Sequence of chain 1.P:
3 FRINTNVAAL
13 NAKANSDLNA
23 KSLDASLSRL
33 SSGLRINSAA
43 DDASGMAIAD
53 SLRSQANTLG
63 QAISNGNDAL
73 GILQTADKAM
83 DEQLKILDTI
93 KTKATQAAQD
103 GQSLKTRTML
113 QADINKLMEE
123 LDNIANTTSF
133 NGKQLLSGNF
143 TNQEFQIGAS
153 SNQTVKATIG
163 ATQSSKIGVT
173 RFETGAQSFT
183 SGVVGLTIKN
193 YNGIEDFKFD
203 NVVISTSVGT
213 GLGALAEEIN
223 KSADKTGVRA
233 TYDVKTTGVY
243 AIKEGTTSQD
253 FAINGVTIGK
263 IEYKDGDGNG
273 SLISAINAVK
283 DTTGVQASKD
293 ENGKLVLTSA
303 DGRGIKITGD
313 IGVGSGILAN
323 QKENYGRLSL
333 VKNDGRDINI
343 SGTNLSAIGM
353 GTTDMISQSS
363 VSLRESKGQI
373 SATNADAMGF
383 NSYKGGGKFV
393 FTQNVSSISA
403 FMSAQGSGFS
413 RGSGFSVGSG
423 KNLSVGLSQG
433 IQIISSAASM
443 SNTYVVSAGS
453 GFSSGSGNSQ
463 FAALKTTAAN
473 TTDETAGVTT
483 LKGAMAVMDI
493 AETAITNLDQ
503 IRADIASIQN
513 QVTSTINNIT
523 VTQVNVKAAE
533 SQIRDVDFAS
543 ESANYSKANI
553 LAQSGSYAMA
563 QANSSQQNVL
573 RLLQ

A small-molecule ligand and the protein it binds are described below.
Small molecule (SMILES): C[C@H](O)[C@H](N)[C@@H]1O[C@](O)(C(=O)O)C[C@H](O)[C@@H]1N

Binding-site contacts:
Ligand atom O1A contacts residue GLY416 of chain 1.P at 4.0 Å.
Ligand atom O1B contacts residue ARG413 of chain 1.P at 2.9 Å (salt-bridge).
Ligand atom O1A contacts residue ARG413 of chain 1.P at 4.4 Å.
Ligand atom C1 contacts residue SER418 of chain 1.P at 1.7 Å.
Ligand atom C6 contacts residue SER418 of chain 1.P at 3.8 Å.
Ligand atom O4 contacts residue SER418 of chain 1.P at 4.2 Å.
Ligand atom C9 contacts residue ARG413 of chain 1.P at 3.3 Å.
Ligand atom O8 contacts residue SER418 of chain 1.P at 4.2 Å.
Ligand atom C2 contacts residue SER418 of chain 1.P at 1.4 Å.
Ligand atom C8 contacts residue ARG413 of chain 1.P at 4.5 Å.
Ligand atom O1A contacts residue SER418 of chain 1.P at 2.2 Å (h-bond).
Ligand atom O1A contacts residue SER415 of chain 1.P at 4.0 Å.
Ligand atom C2 contacts residue VAL419 of chain 1.P at 3.6 Å (hydrophobic).
Ligand atom O1A contacts residue SER421 of chain 1.P at 3.5 Å.
Ligand atom O6 contacts residue VAL419 of chain 1.P at 3.8 Å.
Ligand atom C4 contacts residue SER418 of chain 1.P at 3.8 Å.
Ligand atom C3 contacts residue GLY420 of chain 1.P at 3.7 Å.
Ligand atom C6 contacts residue VAL419 of chain 1.P at 3.9 Å (hydrophobic).
Ligand atom C1 contacts residue SER415 of chain 1.P at 4.3 Å.
Ligand atom C7 contacts residue ARG413 of chain 1.P at 4.3 Å.
Ligand atom O1B contacts residue SER415 of chain 1.P at 4.1 Å.
Ligand atom C3 contacts residue SER418 of chain 1.P at 2.6 Å.
Ligand atom C5 contacts residue SER418 of chain 1.P at 4.3 Å.
Ligand atom O1B contacts residue SER418 of chain 1.P at 2.7 Å (h-bond).
Ligand atom N5 contacts residue ARG413 of chain 1.P at 4.3 Å.
Ligand atom C1 contacts residue ARG413 of chain 1.P at 4.0 Å.
Ligand atom O6 contacts residue ARG413 of chain 1.P at 4.5 Å.
Ligand atom C3 contacts residue VAL419 of chain 1.P at 3.5 Å (hydrophobic).
Ligand atom C1 contacts residue SER421 of chain 1.P at 4.2 Å.
Ligand atom O8 contacts residue VAL419 of chain 1.P at 3.6 Å.
Ligand atom C4 contacts residue GLY420 of chain 1.P at 4.4 Å.
Ligand atom O6 contacts residue SER418 of chain 1.P at 2.5 Å (h-bond).
Ligand atom C2 contacts residue SER421 of chain 1.P at 4.1 Å.
Ligand atom C3 contacts residue SER421 of chain 1.P at 3.9 Å.